This protein binds this small molecule.
Small molecule (SMILES): OC[C@H]1O[C@H](O)[C@H](O)[C@@H](O)[C@@H]1O

Binding-site contacts:
Ligand atom C2 contacts residue TRP41 of chain 1.A at 4.0 Å (hydrophobic).
Ligand atom C1 contacts residue GLU249 of chain 1.A at 4.4 Å.
Ligand atom C2 contacts residue GLU249 of chain 1.A at 3.1 Å.
Ligand atom C3 contacts residue GLU249 of chain 1.A at 3.4 Å.
Ligand atom O2 contacts residue HIS251 of chain 1.A at 3.4 Å.
Ligand atom O2 contacts residue GLU249 of chain 1.A at 2.6 Å (salt-bridge).
Ligand atom C1 contacts residue TRP41 of chain 1.A at 4.0 Å (hydrophobic).
Ligand atom O2 contacts residue PRO250 of chain 1.A at 4.0 Å.
Ligand atom C2 contacts residue HIS251 of chain 1.A at 3.7 Å.
Ligand atom O3 contacts residue PRO250 of chain 1.A at 4.4 Å.
Ligand atom O1 contacts residue HIS251 of chain 1.A at 4.1 Å.
Ligand atom O5 contacts residue GLY64 of chain 1.A at 4.3 Å.
Ligand atom O5 contacts residue TRP41 of chain 1.A at 3.5 Å.
Ligand atom C4 contacts residue GLU249 of chain 1.A at 4.2 Å.
Ligand atom O3 contacts residue GLU249 of chain 1.A at 2.7 Å (salt-bridge).
Ligand atom C1 contacts residue HIS251 of chain 1.A at 3.9 Å.

Sequence of chain 1.A:
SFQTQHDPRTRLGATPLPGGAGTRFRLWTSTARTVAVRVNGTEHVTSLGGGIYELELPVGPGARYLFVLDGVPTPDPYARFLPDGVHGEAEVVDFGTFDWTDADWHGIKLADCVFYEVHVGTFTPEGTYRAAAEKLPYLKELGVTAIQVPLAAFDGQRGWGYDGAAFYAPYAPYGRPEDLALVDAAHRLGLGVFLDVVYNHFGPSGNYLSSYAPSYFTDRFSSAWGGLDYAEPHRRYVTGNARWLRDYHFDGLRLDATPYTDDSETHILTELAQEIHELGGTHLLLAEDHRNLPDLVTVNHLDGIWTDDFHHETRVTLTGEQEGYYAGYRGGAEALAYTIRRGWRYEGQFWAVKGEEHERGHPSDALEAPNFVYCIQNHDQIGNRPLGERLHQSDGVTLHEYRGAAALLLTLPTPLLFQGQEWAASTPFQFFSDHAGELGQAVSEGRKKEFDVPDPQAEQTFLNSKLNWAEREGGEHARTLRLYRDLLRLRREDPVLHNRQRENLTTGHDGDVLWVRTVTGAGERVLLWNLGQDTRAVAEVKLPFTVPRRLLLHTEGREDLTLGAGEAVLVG